Binding-site contacts:
Ligand atom O3G contacts residue GLY60 of chain 1.A at 2.9 Å (h-bond).
Ligand atom O1A contacts residue ALA18 of chain 1.A at 2.9 Å (h-bond).
Ligand atom O1G contacts residue PRO34 of chain 1.A at 3.4 Å.
Ligand atom O1B contacts residue GLY15 of chain 1.A at 3.0 Å (h-bond).
Ligand atom O2A contacts residue TYR32 of chain 1.A at 3.5 Å.
Ligand atom O1B contacts residue VAL14 of chain 1.A at 3.2 Å (h-bond).
Ligand atom O3A contacts residue GLY15 of chain 1.A at 3.2 Å (h-bond).
Ligand atom N3B contacts residue GLY13 of chain 1.A at 3.1 Å (h-bond).
Ligand atom O4' contacts residue LYS117 of chain 1.A at 3.2 Å (salt-bridge).
Ligand atom O1A contacts residue GLY15 of chain 1.A at 3.3 Å.
Ligand atom O3G contacts residue LYS16 of chain 1.A at 2.7 Å (salt-bridge).
Ligand atom O6 contacts residue ASP119 of chain 1.A at 3.5 Å (salt-bridge).
Ligand atom N3B contacts residue MG1 of chain 1.I at 3.4 Å.
Ligand atom O2' contacts residue VAL29 of chain 1.A at 2.7 Å (h-bond).
Ligand atom PB contacts residue MG1 of chain 1.I at 3.3 Å.
Ligand atom O2G contacts residue THR35 of chain 1.A at 3.0 Å (h-bond).
Ligand atom C2' contacts residue VAL29 of chain 1.A at 3.4 Å (hydrophobic).
Ligand atom O2B contacts residue SER17 of chain 1.A at 3.0 Å (h-bond).
Ligand atom N3B contacts residue TYR32 of chain 1.A at 3.5 Å.
Ligand atom O6 contacts residue ASN116 of chain 1.A at 3.4 Å (h-bond).
Ligand atom PG contacts residue MG1 of chain 1.I at 3.2 Å.
Ligand atom O1G contacts residue TYR32 of chain 1.A at 2.7 Å (h-bond).
Ligand atom N2 contacts residue LEU120 of chain 1.A at 3.5 Å.
Ligand atom O6 contacts residue ALA146 of chain 1.A at 2.9 Å (h-bond).
Ligand atom O1B contacts residue GLY13 of chain 1.A at 3.5 Å (h-bond).
Ligand atom O2B contacts residue MG1 of chain 1.I at 2.1 Å.
Ligand atom O6 contacts residue LYS117 of chain 1.A at 3.3 Å.
Ligand atom O2G contacts residue MG1 of chain 1.I at 2.0 Å.
Ligand atom N2 contacts residue ASP119 of chain 1.A at 2.9 Å (salt-bridge).
Ligand atom O2' contacts residue PHE28 of chain 1.A at 3.1 Å.
Ligand atom O2' contacts residue ASP30 of chain 1.A at 3.1 Å (salt-bridge).
Ligand atom O3G contacts residue GLY12 of chain 1.A at 3.5 Å.
Ligand atom O2B contacts residue LYS16 of chain 1.A at 3.5 Å (salt-bridge).
Ligand atom O1A contacts residue SER17 of chain 1.A at 3.4 Å (h-bond).
Ligand atom O1B contacts residue LYS16 of chain 1.A at 2.8 Å (salt-bridge).
Ligand atom C3' contacts residue GLU31 of chain 1.A at 3.5 Å.
Ligand atom O3' contacts residue ASP30 of chain 1.A at 2.9 Å (salt-bridge).
Ligand atom O6 contacts residue SER145 of chain 1.A at 3.5 Å.
Ligand atom N1 contacts residue ASP119 of chain 1.A at 2.8 Å (salt-bridge).
Ligand atom N7 contacts residue ASN116 of chain 1.A at 3.1 Å (h-bond).

The protein below binds the small molecule below.
Small molecule (SMILES): Nc1nc2c(ncn2[C@@H]2O[C@H](CO[P](=O)(O)O[P](=O)(O)NP(=O)(O)O)[C@@H](O)[C@H]2O)c(=O)[nH]1

Sequence of chain 1.A:
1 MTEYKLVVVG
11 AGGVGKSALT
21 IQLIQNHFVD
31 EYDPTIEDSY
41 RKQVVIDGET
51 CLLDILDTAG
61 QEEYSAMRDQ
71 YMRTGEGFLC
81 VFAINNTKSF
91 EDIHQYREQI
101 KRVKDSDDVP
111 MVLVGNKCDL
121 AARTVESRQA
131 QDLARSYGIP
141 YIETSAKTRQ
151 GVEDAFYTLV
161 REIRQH